This protein binds this small molecule.
Small molecule (SMILES): C=C(C)c1cccc(C(C)(C)NC(=O)Nc2ccc(Cl)c(N[C@@H]3OC[C@@H](O)[C@@H](O)[C@H]3O)c2)c1

Sequence of chain 1.E:
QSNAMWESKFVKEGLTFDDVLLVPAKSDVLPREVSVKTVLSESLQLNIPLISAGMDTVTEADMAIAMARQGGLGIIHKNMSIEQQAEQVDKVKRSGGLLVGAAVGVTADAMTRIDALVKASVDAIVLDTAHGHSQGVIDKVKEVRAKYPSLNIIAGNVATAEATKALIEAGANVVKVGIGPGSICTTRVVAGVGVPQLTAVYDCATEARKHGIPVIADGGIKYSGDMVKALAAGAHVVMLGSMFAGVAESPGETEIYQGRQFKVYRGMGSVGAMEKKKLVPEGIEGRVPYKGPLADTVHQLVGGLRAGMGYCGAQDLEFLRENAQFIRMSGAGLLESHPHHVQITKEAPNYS

Binding-site contacts:
Ligand atom C8 contacts residue THR207 of chain 1.F at 3.6 Å.
Ligand atom C8 contacts residue IMP1 of chain 1.X at 3.4 Å.
Ligand atom O4 contacts residue THR149 of chain 1.F at 2.4 Å (h-bond).
Ligand atom C18 contacts residue GLU313 of chain 1.F at 3.8 Å.
Ligand atom C18 contacts residue TYR342 of chain 1.E at 3.6 Å (hydrophobic).
Ligand atom N4 contacts residue GLU313 of chain 1.F at 3.0 Å (salt-bridge).
Ligand atom C19 contacts residue PRO51 of chain 1.E at 3.5 Å (hydrophobic).
Ligand atom O4 contacts residue HIS151 of chain 1.F at 3.3 Å (h-bond).
Ligand atom C2 contacts residue GLY289 of chain 1.F at 3.7 Å.
Ligand atom CL contacts residue HIS151 of chain 1.F at 3.7 Å.
Ligand atom C25 contacts residue THR149 of chain 1.F at 3.6 Å.
Ligand atom C13 contacts residue GLU313 of chain 1.F at 3.7 Å.
Ligand atom C19 contacts residue ALA338 of chain 1.E at 3.3 Å (hydrophobic).
Ligand atom O4 contacts residue VAL157 of chain 1.F at 3.9 Å.
Ligand atom C8 contacts residue TYR342 of chain 1.E at 3.7 Å (hydrophobic).
Ligand atom C10 contacts residue GLU313 of chain 1.F at 3.7 Å.
Ligand atom C18 contacts residue PRO51 of chain 1.E at 3.8 Å (hydrophobic).
Ligand atom C18 contacts residue ALA338 of chain 1.E at 3.8 Å (hydrophobic).
Ligand atom C13 contacts residue VAL311 of chain 1.F at 3.7 Å (hydrophobic).
Ligand atom C7 contacts residue ALA150 of chain 1.F at 3.9 Å (hydrophobic).
Ligand atom O4 contacts residue SER154 of chain 1.F at 3.8 Å.
Ligand atom C20 contacts residue PRO51 of chain 1.E at 3.7 Å (hydrophobic).
Ligand atom C9 contacts residue IMP1 of chain 1.X at 3.4 Å.
Ligand atom C3 contacts residue MET288 of chain 1.F at 3.8 Å (hydrophobic).
Ligand atom C8 contacts residue GLU313 of chain 1.F at 3.3 Å.
Ligand atom C24 contacts residue THR149 of chain 1.F at 3.9 Å.
Ligand atom C22 contacts residue ALA150 of chain 1.F at 3.7 Å (hydrophobic).
Ligand atom C13 contacts residue GLY289 of chain 1.F at 3.7 Å.
Ligand atom CL contacts residue GLY341 of chain 1.E at 3.2 Å.
Ligand atom C3 contacts residue GLY289 of chain 1.F at 3.7 Å.
Ligand atom CL contacts residue TYR342 of chain 1.E at 3.8 Å.
Ligand atom C17 contacts residue GLU313 of chain 1.F at 3.9 Å.
Ligand atom C8 contacts residue ALA150 of chain 1.F at 3.6 Å (hydrophobic).
Ligand atom C17 contacts residue ALA150 of chain 1.F at 3.9 Å (hydrophobic).
Ligand atom O6 contacts residue THR149 of chain 1.F at 2.8 Å (h-bond).
Ligand atom C19 contacts residue TYR342 of chain 1.E at 3.8 Å (hydrophobic).
Ligand atom C7 contacts residue IMP1 of chain 1.X at 3.5 Å.
Ligand atom N3 contacts residue GLU313 of chain 1.F at 3.4 Å (salt-bridge).
Ligand atom O2 contacts residue ALA150 of chain 1.F at 3.8 Å.
Ligand atom O5 contacts residue VAL157 of chain 1.F at 3.8 Å.

Sequence of chain 1.F:
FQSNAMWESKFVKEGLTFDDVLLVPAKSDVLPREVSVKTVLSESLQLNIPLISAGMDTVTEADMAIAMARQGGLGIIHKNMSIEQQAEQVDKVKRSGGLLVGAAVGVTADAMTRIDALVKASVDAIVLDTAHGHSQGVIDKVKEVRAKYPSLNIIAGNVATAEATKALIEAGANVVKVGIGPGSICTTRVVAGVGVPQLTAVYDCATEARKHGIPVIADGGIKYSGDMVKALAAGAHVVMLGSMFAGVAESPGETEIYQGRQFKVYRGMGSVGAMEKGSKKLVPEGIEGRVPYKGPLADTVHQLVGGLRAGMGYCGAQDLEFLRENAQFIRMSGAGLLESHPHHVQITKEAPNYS